Binding-site contacts:
Ligand atom O6 contacts residue VAL334 of chain 1.A at 4.3 Å.
Ligand atom N2 contacts residue ASN276 of chain 1.A at 2.8 Å (h-bond).
Ligand atom C5 contacts residue SER278 of chain 1.A at 4.4 Å.
Ligand atom C2 contacts residue ASN276 of chain 1.A at 2.5 Å.
Ligand atom C8 contacts residue ASN276 of chain 1.A at 3.5 Å.
Ligand atom C6 contacts residue SER278 of chain 1.A at 3.8 Å.
Ligand atom O5 contacts residue ASN273 of chain 1.A at 3.9 Å.
Ligand atom O5 contacts residue ASN276 of chain 1.A at 2.4 Å (h-bond).
Ligand atom C3 contacts residue ASN276 of chain 1.A at 3.8 Å.
Ligand atom C1 contacts residue ASN276 of chain 1.A at 1.4 Å.
Ligand atom O7 contacts residue ASN276 of chain 1.A at 3.6 Å (h-bond).
Ligand atom O6 contacts residue ALA279 of chain 1.A at 4.5 Å.
Ligand atom C1 contacts residue ASN273 of chain 1.A at 4.2 Å.
Ligand atom C5 contacts residue ASN276 of chain 1.A at 3.7 Å.
Ligand atom C4 contacts residue ASN276 of chain 1.A at 4.3 Å.
Ligand atom C7 contacts residue ASN276 of chain 1.A at 3.2 Å.

Sequence of chain 1.A:
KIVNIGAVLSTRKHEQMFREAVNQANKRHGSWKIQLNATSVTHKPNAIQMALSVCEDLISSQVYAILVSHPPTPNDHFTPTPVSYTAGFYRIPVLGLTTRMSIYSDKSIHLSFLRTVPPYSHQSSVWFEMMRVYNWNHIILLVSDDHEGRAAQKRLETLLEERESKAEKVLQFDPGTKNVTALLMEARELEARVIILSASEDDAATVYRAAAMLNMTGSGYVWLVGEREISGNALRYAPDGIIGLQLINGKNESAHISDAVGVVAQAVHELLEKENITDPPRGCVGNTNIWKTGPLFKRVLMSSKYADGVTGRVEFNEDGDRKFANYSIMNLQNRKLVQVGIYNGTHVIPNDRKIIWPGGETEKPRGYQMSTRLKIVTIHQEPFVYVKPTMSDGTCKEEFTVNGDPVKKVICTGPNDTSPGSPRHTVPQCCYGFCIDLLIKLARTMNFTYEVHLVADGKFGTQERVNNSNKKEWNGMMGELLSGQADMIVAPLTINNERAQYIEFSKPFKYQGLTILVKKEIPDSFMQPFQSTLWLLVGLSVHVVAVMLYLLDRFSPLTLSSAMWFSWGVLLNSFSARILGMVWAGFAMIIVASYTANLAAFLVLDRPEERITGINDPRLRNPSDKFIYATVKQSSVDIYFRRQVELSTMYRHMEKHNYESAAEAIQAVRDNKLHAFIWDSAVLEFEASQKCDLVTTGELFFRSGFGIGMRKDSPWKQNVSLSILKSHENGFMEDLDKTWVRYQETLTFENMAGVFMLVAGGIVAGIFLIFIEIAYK

This small molecule binds to this protein.
Small molecule (SMILES): CC(=O)N[C@H]1[C@H](O[C@H]2[C@H](O)[C@@H](NC(C)=O)CO[C@@H]2CO)O[C@H](CO)[C@@H](O)[C@@H]1O